A protein and the small-molecule ligand that binds it are described below.
Small molecule (SMILES): O=c1ccn([C@@H]2O[C@H](CO[P](=O)(O)O[C@H]3[C@@H](O)[C@H](n4ccc(=O)[nH]c4=O)O[C@@H]3CO[P](=O)(O)O[C@H]3[C@@H](O)[C@H](n4ccc(=O)[nH]c4=O)O[C@@H]3CO[P](=O)(O)O[C@H]3[C@@H](O)[C@H](n4ccc(=O)[nH]c4=O)O[C@@H]3COP(=O)=O)[C@@H](O)[C@H]2O)c(=O)[nH]1

Sequence of chain 44.A:
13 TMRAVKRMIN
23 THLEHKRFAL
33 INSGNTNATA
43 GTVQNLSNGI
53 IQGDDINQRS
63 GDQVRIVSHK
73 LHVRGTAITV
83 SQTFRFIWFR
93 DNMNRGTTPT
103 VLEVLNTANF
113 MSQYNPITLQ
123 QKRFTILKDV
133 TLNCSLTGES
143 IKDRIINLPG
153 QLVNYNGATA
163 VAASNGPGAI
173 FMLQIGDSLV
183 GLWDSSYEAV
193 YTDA

Binding-site contacts:
Ligand atom O3' contacts residue ARG15 of chain 44.A at 3.1 Å (salt-bridge).
Ligand atom C3' contacts residue ARG19 of chain 44.A at 3.4 Å.
Ligand atom N3 contacts residue A3 of chain 44.B at 2.8 Å (h-bond).
Ligand atom C1' contacts residue ARG19 of chain 44.A at 4.3 Å.
Ligand atom C4' contacts residue ARG15 of chain 44.A at 3.3 Å.
Ligand atom OP1 contacts residue ARG19 of chain 44.A at 4.1 Å.
Ligand atom C5' contacts residue ARG15 of chain 44.A at 2.5 Å.
Ligand atom OP1 contacts residue LYS18 of chain 44.A at 3.7 Å.
Ligand atom C4 contacts residue ARG19 of chain 44.A at 3.9 Å.
Ligand atom C4 contacts residue A1 of chain 44.B at 3.4 Å.
Ligand atom C2 contacts residue A1 of chain 44.B at 3.1 Å.
Ligand atom OP2 contacts residue ALA16 of chain 44.A at 4.1 Å.
Ligand atom C5' contacts residue ARG19 of chain 44.A at 3.2 Å.
Ligand atom C5 contacts residue ARG19 of chain 44.A at 2.9 Å.
Ligand atom C2 contacts residue A3 of chain 44.B at 3.5 Å.
Ligand atom C2' contacts residue ARG19 of chain 44.A at 3.6 Å.
Ligand atom O4' contacts residue ARG19 of chain 44.A at 3.9 Å.
Ligand atom C4 contacts residue A3 of chain 44.B at 3.6 Å.
Ligand atom N3 contacts residue A1 of chain 44.B at 2.7 Å (h-bond).
Ligand atom O4 contacts residue A1 of chain 44.B at 3.0 Å (h-bond).
Ligand atom C2 contacts residue A2 of chain 44.B at 3.9 Å.
Ligand atom P contacts residue ARG15 of chain 44.A at 3.1 Å.
Ligand atom C6 contacts residue ARG19 of chain 44.A at 2.7 Å.
Ligand atom OP2 contacts residue ARG19 of chain 44.A at 2.1 Å (salt-bridge).
Ligand atom C4' contacts residue ARG19 of chain 44.A at 3.7 Å.
Ligand atom N3 contacts residue A2 of chain 44.B at 3.7 Å.
Ligand atom OP2 contacts residue ARG15 of chain 44.A at 2.5 Å.
Ligand atom O5' contacts residue ARG15 of chain 44.A at 3.6 Å.
Ligand atom P contacts residue ARG19 of chain 44.A at 2.8 Å.
Ligand atom O4 contacts residue A3 of chain 44.B at 2.8 Å (h-bond).
Ligand atom N1 contacts residue A3 of chain 44.B at 4.3 Å.
Ligand atom OP1 contacts residue ARG15 of chain 44.A at 2.5 Å.
Ligand atom O5' contacts residue ARG19 of chain 44.A at 2.1 Å (salt-bridge).
Ligand atom O3' contacts residue ARG19 of chain 44.A at 3.6 Å (salt-bridge).
Ligand atom C3' contacts residue ARG15 of chain 44.A at 3.8 Å.
Ligand atom OP1 contacts residue MET14 of chain 44.A at 3.8 Å.
Ligand atom O2 contacts residue A3 of chain 44.B at 3.2 Å.
Ligand atom O2 contacts residue A2 of chain 44.B at 3.7 Å.
Ligand atom O2 contacts residue A1 of chain 44.B at 2.7 Å (h-bond).
Ligand atom N1 contacts residue ARG19 of chain 44.A at 3.9 Å.